A protein and the small-molecule ligand that binds it are described below.
Small molecule (SMILES): C[C@H](N)[C@@H](CCCCCC(=O)O)NC(=O)O[Al-](F)(F)F

Sequence of chain 1.A:
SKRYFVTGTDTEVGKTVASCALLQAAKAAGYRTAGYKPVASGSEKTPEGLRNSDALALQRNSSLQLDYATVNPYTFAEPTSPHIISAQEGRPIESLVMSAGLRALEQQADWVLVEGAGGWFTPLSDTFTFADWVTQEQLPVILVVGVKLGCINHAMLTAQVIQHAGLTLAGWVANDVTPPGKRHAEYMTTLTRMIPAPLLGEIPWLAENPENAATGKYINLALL

Binding-site contacts:
Ligand atom CN1 contacts residue LYS37 of chain 1.A at 3.5 Å.
Ligand atom AL contacts residue GLY118 of chain 1.A at 3.4 Å.
Ligand atom AL contacts residue MG1 of chain 1.B at 3.6 Å.
Ligand atom AL contacts residue THR11 of chain 1.A at 3.8 Å.
Ligand atom CN1 contacts residue SER41 of chain 1.A at 3.8 Å.
Ligand atom F2 contacts residue MG1 of chain 1.C at 2.3 Å.
Ligand atom AL contacts residue MG1 of chain 1.C at 3.4 Å.
Ligand atom CS contacts residue SER41 of chain 1.A at 3.4 Å.
Ligand atom CG contacts residue SER81 of chain 1.A at 3.9 Å.
Ligand atom N2 contacts residue MG1 of chain 1.C at 3.9 Å.
Ligand atom CE contacts residue SER41 of chain 1.A at 3.8 Å.
Ligand atom CD contacts residue GLY118 of chain 1.A at 3.9 Å.
Ligand atom N2 contacts residue SER41 of chain 1.A at 3.5 Å (h-bond).
Ligand atom O12 contacts residue LYS37 of chain 1.A at 3.2 Å (salt-bridge).
Ligand atom N1 contacts residue SER41 of chain 1.A at 3.1 Å (h-bond).
Ligand atom F1 contacts residue GLU115 of chain 1.A at 3.1 Å.
Ligand atom AL contacts residue LYS37 of chain 1.A at 3.7 Å.
Ligand atom F1 contacts residue ASP54 of chain 1.A at 2.9 Å.
Ligand atom CH contacts residue THR11 of chain 1.A at 3.7 Å.
Ligand atom CN1 contacts residue ALA117 of chain 1.A at 3.7 Å (hydrophobic).
Ligand atom O11 contacts residue ALA117 of chain 1.A at 3.3 Å.
Ligand atom CS contacts residue PRO79 of chain 1.A at 3.7 Å (hydrophobic).
Ligand atom F1 contacts residue LYS37 of chain 1.A at 3.2 Å.
Ligand atom AL contacts residue ADP1 of chain 1.D at 3.6 Å.
Ligand atom F3 contacts residue THR11 of chain 1.A at 2.8 Å.
Ligand atom AL contacts residue ASP54 of chain 1.A at 3.9 Å.
Ligand atom F3 contacts residue ADP1 of chain 1.D at 3.3 Å.
Ligand atom F1 contacts residue MG1 of chain 1.B at 2.1 Å.
Ligand atom O12 contacts residue SER41 of chain 1.A at 3.2 Å (h-bond).
Ligand atom O12 contacts residue ALA40 of chain 1.A at 3.4 Å.
Ligand atom F2 contacts residue ADP1 of chain 1.D at 3.4 Å.
Ligand atom F3 contacts residue GLY118 of chain 1.A at 2.8 Å.
Ligand atom O11 contacts residue GLY118 of chain 1.A at 3.4 Å (h-bond).
Ligand atom AL contacts residue LYS15 of chain 1.A at 3.6 Å.
Ligand atom F1 contacts residue LYS15 of chain 1.A at 3.4 Å.
Ligand atom F3 contacts residue LYS15 of chain 1.A at 2.6 Å.
Ligand atom F1 contacts residue ADP1 of chain 1.D at 3.0 Å.
Ligand atom F2 contacts residue THR11 of chain 1.A at 3.4 Å.
Ligand atom O11 contacts residue LYS37 of chain 1.A at 2.9 Å (salt-bridge).
Ligand atom F1 contacts residue MG1 of chain 1.C at 3.3 Å.